Sequence of chain 1.G:
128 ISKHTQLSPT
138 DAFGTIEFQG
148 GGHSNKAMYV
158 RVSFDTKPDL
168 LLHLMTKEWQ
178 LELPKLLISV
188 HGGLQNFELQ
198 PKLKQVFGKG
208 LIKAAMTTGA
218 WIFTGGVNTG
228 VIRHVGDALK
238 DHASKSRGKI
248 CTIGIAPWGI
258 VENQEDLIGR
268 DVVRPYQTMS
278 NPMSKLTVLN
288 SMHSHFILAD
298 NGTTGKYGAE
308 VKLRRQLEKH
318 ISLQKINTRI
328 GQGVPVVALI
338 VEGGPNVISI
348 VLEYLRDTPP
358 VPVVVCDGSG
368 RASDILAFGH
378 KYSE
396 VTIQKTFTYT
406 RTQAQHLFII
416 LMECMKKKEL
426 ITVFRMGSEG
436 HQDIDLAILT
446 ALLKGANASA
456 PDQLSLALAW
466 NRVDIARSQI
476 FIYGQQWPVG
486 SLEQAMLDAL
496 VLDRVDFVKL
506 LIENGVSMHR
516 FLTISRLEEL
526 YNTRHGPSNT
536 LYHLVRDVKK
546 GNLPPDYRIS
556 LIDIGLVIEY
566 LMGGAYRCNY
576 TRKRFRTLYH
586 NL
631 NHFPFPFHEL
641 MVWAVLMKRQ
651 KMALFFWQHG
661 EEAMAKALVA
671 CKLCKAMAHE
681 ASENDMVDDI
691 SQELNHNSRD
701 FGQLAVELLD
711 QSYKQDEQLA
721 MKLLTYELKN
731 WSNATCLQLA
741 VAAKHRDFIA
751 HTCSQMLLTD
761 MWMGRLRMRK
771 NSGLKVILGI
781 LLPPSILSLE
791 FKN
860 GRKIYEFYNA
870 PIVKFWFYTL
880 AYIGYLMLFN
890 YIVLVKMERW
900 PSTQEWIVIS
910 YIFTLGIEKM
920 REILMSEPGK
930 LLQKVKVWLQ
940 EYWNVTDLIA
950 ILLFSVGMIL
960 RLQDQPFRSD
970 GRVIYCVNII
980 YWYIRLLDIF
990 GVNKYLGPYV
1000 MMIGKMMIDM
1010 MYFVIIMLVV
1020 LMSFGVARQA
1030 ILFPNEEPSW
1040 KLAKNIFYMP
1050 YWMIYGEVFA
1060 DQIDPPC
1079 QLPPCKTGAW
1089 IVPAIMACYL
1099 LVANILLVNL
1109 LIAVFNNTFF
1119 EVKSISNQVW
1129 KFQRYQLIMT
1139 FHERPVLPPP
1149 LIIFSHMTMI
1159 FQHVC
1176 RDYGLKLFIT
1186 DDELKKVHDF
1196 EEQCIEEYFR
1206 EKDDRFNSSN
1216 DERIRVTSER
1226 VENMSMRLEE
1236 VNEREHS

Sequence of chain 1.E:
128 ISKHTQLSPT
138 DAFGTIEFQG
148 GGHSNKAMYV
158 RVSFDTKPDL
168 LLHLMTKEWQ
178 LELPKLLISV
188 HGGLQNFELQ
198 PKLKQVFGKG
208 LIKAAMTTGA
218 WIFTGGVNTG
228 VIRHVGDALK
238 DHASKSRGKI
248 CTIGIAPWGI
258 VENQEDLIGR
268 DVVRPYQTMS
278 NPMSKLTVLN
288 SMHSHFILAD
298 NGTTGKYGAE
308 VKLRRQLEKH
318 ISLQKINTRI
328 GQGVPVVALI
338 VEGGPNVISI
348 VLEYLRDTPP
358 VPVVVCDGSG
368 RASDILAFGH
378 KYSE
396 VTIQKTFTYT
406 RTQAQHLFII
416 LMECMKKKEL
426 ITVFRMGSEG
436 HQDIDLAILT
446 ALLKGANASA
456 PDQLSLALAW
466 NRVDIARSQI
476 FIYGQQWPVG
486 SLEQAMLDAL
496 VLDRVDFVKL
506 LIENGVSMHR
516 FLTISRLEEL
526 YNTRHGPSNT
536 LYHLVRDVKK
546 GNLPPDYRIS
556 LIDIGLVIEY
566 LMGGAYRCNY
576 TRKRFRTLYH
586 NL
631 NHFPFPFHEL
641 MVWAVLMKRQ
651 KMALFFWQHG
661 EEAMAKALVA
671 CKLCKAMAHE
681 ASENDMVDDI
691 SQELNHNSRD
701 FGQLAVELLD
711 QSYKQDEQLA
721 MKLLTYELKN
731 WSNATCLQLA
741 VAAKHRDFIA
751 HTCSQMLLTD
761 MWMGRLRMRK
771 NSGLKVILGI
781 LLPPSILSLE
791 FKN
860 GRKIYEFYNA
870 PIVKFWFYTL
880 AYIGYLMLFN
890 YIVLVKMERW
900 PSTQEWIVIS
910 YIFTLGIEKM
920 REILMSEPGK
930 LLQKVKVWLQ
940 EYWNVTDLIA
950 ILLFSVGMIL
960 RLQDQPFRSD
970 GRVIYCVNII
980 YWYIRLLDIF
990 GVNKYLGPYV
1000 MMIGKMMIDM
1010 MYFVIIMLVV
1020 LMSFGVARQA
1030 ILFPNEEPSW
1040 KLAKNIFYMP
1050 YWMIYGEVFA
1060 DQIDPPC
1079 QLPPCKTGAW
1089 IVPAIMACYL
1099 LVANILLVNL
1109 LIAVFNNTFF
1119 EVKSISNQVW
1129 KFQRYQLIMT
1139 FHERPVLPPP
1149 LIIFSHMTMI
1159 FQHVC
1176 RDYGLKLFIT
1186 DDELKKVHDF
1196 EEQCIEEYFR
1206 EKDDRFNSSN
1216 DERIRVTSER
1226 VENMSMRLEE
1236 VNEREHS

Binding-site contacts:
Ligand atom C79 contacts residue MET886 of chain 1.G at 4.4 Å (hydrophobic).
Ligand atom C12 contacts residue TRP1039 of chain 1.E at 3.7 Å (hydrophobic).
Ligand atom C81 contacts residue TYR982 of chain 1.G at 4.0 Å (hydrophobic).
Ligand atom C79 contacts residue TYR982 of chain 1.G at 4.0 Å (hydrophobic).
Ligand atom C14 contacts residue SER1038 of chain 1.E at 3.2 Å.
Ligand atom O25 contacts residue PRO1037 of chain 1.E at 4.4 Å.
Ligand atom C14 contacts residue TRP1039 of chain 1.E at 3.8 Å (hydrophobic).
Ligand atom C01 contacts residue TRP1039 of chain 1.E at 4.1 Å (hydrophobic).
Ligand atom C24 contacts residue PRO1037 of chain 1.E at 4.0 Å (hydrophobic).
Ligand atom C17 contacts residue PRO1037 of chain 1.E at 4.0 Å (hydrophobic).
Ligand atom C26 contacts residue SER1038 of chain 1.E at 3.8 Å.
Ligand atom C24 contacts residue TRP1039 of chain 1.E at 4.4 Å (hydrophobic).
Ligand atom C21 contacts residue PRO1037 of chain 1.E at 3.7 Å (hydrophobic).
Ligand atom C24 contacts residue SER1038 of chain 1.E at 4.0 Å.
Ligand atom C16 contacts residue TRP1039 of chain 1.E at 4.1 Å (hydrophobic).
Ligand atom C14 contacts residue PRO1037 of chain 1.E at 4.0 Å (hydrophobic).
Ligand atom C16 contacts residue SER1038 of chain 1.E at 4.3 Å.
Ligand atom O25 contacts residue SER1038 of chain 1.E at 3.9 Å.
Ligand atom C26 contacts residue TRP1039 of chain 1.E at 4.1 Å (hydrophobic).
Ligand atom C15 contacts residue SER1038 of chain 1.E at 3.6 Å.
Ligand atom C16 contacts residue PRO1037 of chain 1.E at 4.2 Å (hydrophobic).
Ligand atom C13 contacts residue SER1038 of chain 1.E at 4.3 Å.
Ligand atom C08 contacts residue TYR890 of chain 1.G at 4.0 Å (hydrophobic).
Ligand atom C10 contacts residue TYR890 of chain 1.G at 3.8 Å (hydrophobic).
Ligand atom C19 contacts residue TYR890 of chain 1.G at 4.0 Å (hydrophobic).
Ligand atom C75 contacts residue ASN889 of chain 1.G at 4.5 Å.
Ligand atom C13 contacts residue PRO1037 of chain 1.E at 4.5 Å (hydrophobic).
Ligand atom C79 contacts residue ASN889 of chain 1.G at 3.3 Å.
Ligand atom C75 contacts residue MET886 of chain 1.G at 3.2 Å (hydrophobic).
Ligand atom O20 contacts residue PRO1037 of chain 1.E at 4.5 Å.
Ligand atom O80 contacts residue ASN889 of chain 1.G at 4.0 Å.
Ligand atom C09 contacts residue TYR890 of chain 1.G at 4.2 Å (hydrophobic).

This protein binds this small molecule.
Small molecule (SMILES): COCC(CCO[C@H]1CC[C@@]2(C)C(=CC[C@H]3[C@@H]4C[C@@H]5O[C@]6(CC[C@@H](C)CO6)[C@@H](C)[C@@H]5[C@@]4(C)CC[C@@H]32)C1)COC